The protein below binds the small molecule below.
Small molecule (SMILES): CC(C)C[C@H](NC(=O)[C@H](CC1=c2ccccc2=NC1)NC(=O)[C@H](C)NC(=O)[C@H](C)N)C(=O)N[C@@H](Cc1ccccc1)C(=O)N[C@@H](CCC(=O)O)C(=O)N[C@@H](C)C=O

Binding-site contacts:
Ligand atom O contacts residue ALA206 of chain 1.A at 3.2 Å.
Ligand atom CD2 contacts residue VAL40 of chain 6.A at 3.7 Å (hydrophobic).
Ligand atom CE1 contacts residue SER38 of chain 1.A at 3.8 Å.
Ligand atom CD1 contacts residue VAL40 of chain 6.A at 3.9 Å (hydrophobic).
Ligand atom NE1 contacts residue ASN74 of chain 6.A at 2.9 Å (h-bond).
Ligand atom CZ contacts residue ALA42 of chain 1.A at 3.5 Å (hydrophobic).
Ligand atom CA contacts residue GLU44 of chain 6.A at 3.7 Å.
Ligand atom O contacts residue ASN207 of chain 1.A at 2.7 Å (h-bond).
Ligand atom CE3 contacts residue LEU41 of chain 6.A at 3.9 Å (hydrophobic).
Ligand atom CG contacts residue VAL40 of chain 6.A at 3.8 Å (hydrophobic).
Ligand atom CE1 contacts residue ALA206 of chain 1.A at 3.6 Å (hydrophobic).
Ligand atom O contacts residue VAL205 of chain 1.A at 3.6 Å.
Ligand atom N contacts residue GLU44 of chain 6.A at 3.2 Å (salt-bridge).
Ligand atom CD2 contacts residue LEU41 of chain 1.A at 3.6 Å (hydrophobic).
Ligand atom N contacts residue ASN49 of chain 6.A at 3.6 Å.
Ligand atom O contacts residue LYS204 of chain 1.A at 3.7 Å.
Ligand atom CD1 contacts residue ASN207 of chain 1.A at 3.5 Å.
Ligand atom CA contacts residue VAL205 of chain 1.A at 3.3 Å (hydrophobic).
Ligand atom CZ2 contacts residue ASN74 of chain 6.A at 3.5 Å.
Ligand atom CZ contacts residue SER38 of chain 1.A at 3.3 Å.
Ligand atom CE2 contacts residue ASN207 of chain 1.A at 3.4 Å.
Ligand atom CD1 contacts residue ASN74 of chain 6.A at 3.7 Å.
Ligand atom CB contacts residue GLU44 of chain 6.A at 3.4 Å.
Ligand atom CA contacts residue GLU44 of chain 6.A at 3.5 Å.
Ligand atom CZ2 contacts residue ARG34 of chain 1.A at 3.6 Å.
Ligand atom CH2 contacts residue ILE37 of chain 6.A at 3.8 Å (hydrophobic).
Ligand atom C contacts residue VAL205 of chain 1.A at 3.5 Å (hydrophobic).
Ligand atom CZ2 contacts residue ASN207 of chain 1.A at 3.6 Å.
Ligand atom O contacts residue LEU203 of chain 1.A at 3.5 Å (h-bond).
Ligand atom CE2 contacts residue VAL40 of chain 6.A at 3.8 Å (hydrophobic).
Ligand atom CH2 contacts residue ARG34 of chain 1.A at 3.4 Å.
Ligand atom CD2 contacts residue GLU45 of chain 1.A at 3.7 Å.
Ligand atom C contacts residue GLU44 of chain 6.A at 3.4 Å.
Ligand atom N contacts residue VAL205 of chain 1.A at 2.8 Å (h-bond).
Ligand atom O contacts residue ASN207 of chain 1.A at 3.1 Å (h-bond).
Ligand atom NE1 contacts residue VAL40 of chain 6.A at 3.9 Å.
Ligand atom O contacts residue VAL205 of chain 1.A at 2.9 Å (h-bond).
Ligand atom NE1 contacts residue ASN207 of chain 1.A at 3.5 Å (h-bond).
Ligand atom CA contacts residue VAL205 of chain 1.A at 3.8 Å (hydrophobic).
Ligand atom N contacts residue GLU44 of chain 6.A at 2.9 Å (salt-bridge).

Sequence of chain 1.A:
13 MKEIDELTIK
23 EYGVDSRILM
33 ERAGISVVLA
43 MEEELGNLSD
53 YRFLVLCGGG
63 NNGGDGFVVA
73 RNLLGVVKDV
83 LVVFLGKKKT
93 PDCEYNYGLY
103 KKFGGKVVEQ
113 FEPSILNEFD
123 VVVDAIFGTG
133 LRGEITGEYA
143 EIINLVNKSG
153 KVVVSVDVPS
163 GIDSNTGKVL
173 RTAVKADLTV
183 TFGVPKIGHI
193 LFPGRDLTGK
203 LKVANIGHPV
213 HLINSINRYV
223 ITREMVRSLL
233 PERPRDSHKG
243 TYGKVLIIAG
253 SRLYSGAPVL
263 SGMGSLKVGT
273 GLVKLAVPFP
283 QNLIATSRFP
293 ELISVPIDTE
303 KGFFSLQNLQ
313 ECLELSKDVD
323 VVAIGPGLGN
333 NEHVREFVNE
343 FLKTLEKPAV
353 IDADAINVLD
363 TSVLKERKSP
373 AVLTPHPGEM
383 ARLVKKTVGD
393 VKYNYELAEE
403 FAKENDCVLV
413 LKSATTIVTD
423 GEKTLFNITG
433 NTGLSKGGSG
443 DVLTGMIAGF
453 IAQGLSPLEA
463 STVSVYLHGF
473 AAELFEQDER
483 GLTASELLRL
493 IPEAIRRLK

Sequence of chain 6.A:
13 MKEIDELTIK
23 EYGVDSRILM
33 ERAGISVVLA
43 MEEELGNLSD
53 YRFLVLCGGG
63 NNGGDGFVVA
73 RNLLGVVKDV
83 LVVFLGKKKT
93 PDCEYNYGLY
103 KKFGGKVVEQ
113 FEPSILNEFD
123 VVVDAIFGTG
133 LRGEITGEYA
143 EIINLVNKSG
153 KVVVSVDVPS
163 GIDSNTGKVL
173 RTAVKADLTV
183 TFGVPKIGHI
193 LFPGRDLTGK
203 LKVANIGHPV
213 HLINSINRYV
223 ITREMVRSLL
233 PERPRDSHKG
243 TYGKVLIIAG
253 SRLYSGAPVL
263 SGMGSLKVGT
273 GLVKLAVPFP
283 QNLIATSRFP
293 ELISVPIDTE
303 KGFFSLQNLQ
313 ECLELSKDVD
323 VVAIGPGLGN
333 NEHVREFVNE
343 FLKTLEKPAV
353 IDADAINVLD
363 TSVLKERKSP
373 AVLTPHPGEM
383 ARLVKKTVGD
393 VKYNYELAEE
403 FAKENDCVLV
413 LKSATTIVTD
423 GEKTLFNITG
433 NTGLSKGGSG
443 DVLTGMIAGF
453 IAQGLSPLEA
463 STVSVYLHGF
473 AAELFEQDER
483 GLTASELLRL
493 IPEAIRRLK